This protein binds this small molecule.
Small molecule (SMILES): CC(=O)N[C@@H]1[C@@H](O)[C@H](O)[C@@H](CO)O[C@H]1O

Binding-site contacts:
Ligand atom C8 contacts residue ASN26 of chain 1.A at 3.3 Å.
Ligand atom O7 contacts residue ASN26 of chain 1.A at 3.0 Å (h-bond).
Ligand atom O1 contacts residue ASN26 of chain 1.A at 2.9 Å (h-bond).
Ligand atom N2 contacts residue ASN26 of chain 1.A at 3.5 Å (h-bond).
Ligand atom C2 contacts residue ASN26 of chain 1.A at 4.1 Å.
Ligand atom C8 contacts residue GLU7 of chain 1.A at 3.2 Å.
Ligand atom O1 contacts residue PRO24 of chain 1.A at 4.2 Å.
Ligand atom C1 contacts residue ASN26 of chain 1.A at 4.0 Å.
Ligand atom C7 contacts residue ASN26 of chain 1.A at 3.0 Å.

Sequence of chain 1.A:
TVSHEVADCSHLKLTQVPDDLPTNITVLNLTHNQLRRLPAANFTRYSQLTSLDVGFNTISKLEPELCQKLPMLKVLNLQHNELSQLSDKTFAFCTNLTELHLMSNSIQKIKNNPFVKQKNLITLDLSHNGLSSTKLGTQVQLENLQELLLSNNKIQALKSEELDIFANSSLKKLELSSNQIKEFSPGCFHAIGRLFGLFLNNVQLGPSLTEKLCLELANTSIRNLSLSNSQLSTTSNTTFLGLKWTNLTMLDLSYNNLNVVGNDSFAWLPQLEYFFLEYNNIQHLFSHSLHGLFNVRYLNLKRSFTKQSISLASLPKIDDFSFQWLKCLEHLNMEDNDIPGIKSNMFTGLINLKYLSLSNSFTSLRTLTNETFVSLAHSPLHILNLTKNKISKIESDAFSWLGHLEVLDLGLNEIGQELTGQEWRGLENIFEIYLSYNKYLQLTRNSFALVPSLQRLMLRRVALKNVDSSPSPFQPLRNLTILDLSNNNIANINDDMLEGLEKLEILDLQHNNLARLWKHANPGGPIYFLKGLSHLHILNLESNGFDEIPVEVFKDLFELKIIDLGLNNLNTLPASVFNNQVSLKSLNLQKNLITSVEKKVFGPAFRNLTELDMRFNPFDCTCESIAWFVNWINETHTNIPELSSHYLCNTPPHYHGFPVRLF